Binding-site contacts:
Ligand atom C3 contacts residue ASN770 of chain 1.A at 3.8 Å.
Ligand atom O5 contacts residue ASN770 of chain 1.A at 2.4 Å (h-bond).
Ligand atom C8 contacts residue PHE786 of chain 1.A at 3.7 Å (hydrophobic).
Ligand atom O7 contacts residue ASN770 of chain 1.A at 4.4 Å.
Ligand atom O5 contacts residue SER772 of chain 1.A at 3.2 Å (h-bond).
Ligand atom C4 contacts residue ASN770 of chain 1.A at 4.3 Å.
Ligand atom N2 contacts residue ASN770 of chain 1.A at 2.9 Å (h-bond).
Ligand atom C6 contacts residue SER772 of chain 1.A at 3.5 Å.
Ligand atom C1 contacts residue ASN770 of chain 1.A at 1.4 Å.
Ligand atom C7 contacts residue ASN770 of chain 1.A at 3.9 Å.
Ligand atom C6 contacts residue GLN773 of chain 1.A at 3.4 Å.
Ligand atom C2 contacts residue ASN770 of chain 1.A at 2.5 Å.
Ligand atom C1 contacts residue SER772 of chain 1.A at 3.7 Å.
Ligand atom C5 contacts residue SER772 of chain 1.A at 3.3 Å.
Ligand atom O6 contacts residue GLN773 of chain 1.A at 2.4 Å (h-bond).
Ligand atom O6 contacts residue SER772 of chain 1.A at 2.6 Å (h-bond).
Ligand atom C5 contacts residue ASN770 of chain 1.A at 3.7 Å.

The small molecule below binds the protein below.
Small molecule (SMILES): CC(=O)N[C@H]1[C@H](O[C@H]2[C@H](O)[C@@H](NC(C)=O)CO[C@@H]2CO)O[C@H](CO)[C@@H](O)[C@@H]1O

Sequence of chain 1.A:
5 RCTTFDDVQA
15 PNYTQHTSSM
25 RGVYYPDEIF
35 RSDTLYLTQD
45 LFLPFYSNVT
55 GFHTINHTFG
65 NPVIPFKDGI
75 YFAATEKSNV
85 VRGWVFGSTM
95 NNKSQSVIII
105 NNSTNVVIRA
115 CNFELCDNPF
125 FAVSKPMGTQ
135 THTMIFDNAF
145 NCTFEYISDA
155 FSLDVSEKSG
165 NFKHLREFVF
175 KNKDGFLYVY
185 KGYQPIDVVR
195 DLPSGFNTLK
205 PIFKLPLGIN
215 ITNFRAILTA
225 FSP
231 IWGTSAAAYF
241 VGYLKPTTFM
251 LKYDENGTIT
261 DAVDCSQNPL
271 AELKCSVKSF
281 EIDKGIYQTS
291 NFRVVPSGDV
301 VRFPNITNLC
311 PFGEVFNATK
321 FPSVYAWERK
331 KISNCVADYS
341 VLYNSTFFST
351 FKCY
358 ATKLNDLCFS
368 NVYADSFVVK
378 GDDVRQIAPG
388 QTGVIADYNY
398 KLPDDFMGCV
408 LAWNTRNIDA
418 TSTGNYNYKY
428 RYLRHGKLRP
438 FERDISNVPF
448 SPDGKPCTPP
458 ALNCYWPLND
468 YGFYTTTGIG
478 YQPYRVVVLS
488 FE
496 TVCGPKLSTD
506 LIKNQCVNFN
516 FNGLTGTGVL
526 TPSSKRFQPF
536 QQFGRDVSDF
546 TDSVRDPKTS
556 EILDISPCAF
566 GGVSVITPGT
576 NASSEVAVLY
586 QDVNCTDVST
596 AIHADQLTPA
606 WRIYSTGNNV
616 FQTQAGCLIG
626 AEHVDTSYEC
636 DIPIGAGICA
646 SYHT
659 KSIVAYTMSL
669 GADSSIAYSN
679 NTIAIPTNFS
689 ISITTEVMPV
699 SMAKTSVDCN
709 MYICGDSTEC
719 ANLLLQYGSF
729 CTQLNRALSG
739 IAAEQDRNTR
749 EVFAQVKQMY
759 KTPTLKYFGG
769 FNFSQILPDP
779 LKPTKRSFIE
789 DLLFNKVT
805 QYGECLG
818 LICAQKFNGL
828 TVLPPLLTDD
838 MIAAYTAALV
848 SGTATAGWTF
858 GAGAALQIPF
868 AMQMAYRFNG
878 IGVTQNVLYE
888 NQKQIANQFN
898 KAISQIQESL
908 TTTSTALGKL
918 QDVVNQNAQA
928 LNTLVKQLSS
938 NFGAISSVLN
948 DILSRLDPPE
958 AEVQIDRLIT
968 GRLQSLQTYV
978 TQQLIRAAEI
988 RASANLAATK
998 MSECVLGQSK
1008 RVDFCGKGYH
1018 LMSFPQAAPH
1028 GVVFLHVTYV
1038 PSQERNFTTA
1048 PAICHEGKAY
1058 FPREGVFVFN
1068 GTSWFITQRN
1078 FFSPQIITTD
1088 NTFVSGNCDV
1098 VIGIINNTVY